The small molecule below binds the protein below.
Small molecule (SMILES): OC[C@@H]1O[C@@H](O)[C@@H](O)[C@H]1O

Binding-site contacts:
Ligand atom C2 contacts residue ARG19 of chain 1.A at 4.3 Å.
Ligand atom C1 contacts residue VAL45 of chain 1.A at 4.0 Å (hydrophobic).
Ligand atom O1 contacts residue ARG19 of chain 1.A at 3.8 Å.
Ligand atom C2 contacts residue ASP47 of chain 1.A at 3.5 Å.
Ligand atom O1 contacts residue TYR22 of chain 1.A at 4.2 Å.
Ligand atom O1 contacts residue ARG27 of chain 1.A at 4.3 Å.
Ligand atom C2 contacts residue ASN46 of chain 1.A at 3.6 Å.
Ligand atom O5 contacts residue GLU42 of chain 1.A at 3.7 Å.
Ligand atom C4 contacts residue VAL45 of chain 1.A at 3.6 Å (hydrophobic).
Ligand atom O5 contacts residue VAL45 of chain 1.A at 3.5 Å.
Ligand atom O4 contacts residue ARG27 of chain 1.A at 4.2 Å.
Ligand atom C5 contacts residue GLU42 of chain 1.A at 3.7 Å.
Ligand atom O2 contacts residue ARG19 of chain 1.A at 3.1 Å (salt-bridge).
Ligand atom O4 contacts residue VAL45 of chain 1.A at 3.9 Å.
Ligand atom C3 contacts residue VAL45 of chain 1.A at 3.3 Å (hydrophobic).
Ligand atom O2 contacts residue ASP23 of chain 1.A at 4.0 Å.
Ligand atom C5 contacts residue VAL45 of chain 1.A at 3.0 Å (hydrophobic).
Ligand atom C1 contacts residue ASN46 of chain 1.A at 4.3 Å.
Ligand atom C3 contacts residue ASN46 of chain 1.A at 3.9 Å.
Ligand atom C2 contacts residue VAL45 of chain 1.A at 3.8 Å (hydrophobic).
Ligand atom C1 contacts residue ASP47 of chain 1.A at 4.5 Å.
Ligand atom O2 contacts residue ASN46 of chain 1.A at 4.3 Å.
Ligand atom O1 contacts residue ASP47 of chain 1.A at 4.3 Å.
Ligand atom C1 contacts residue ASP23 of chain 1.A at 4.1 Å.
Ligand atom O1 contacts residue ASP23 of chain 1.A at 2.7 Å (salt-bridge).
Ligand atom O2 contacts residue ASP47 of chain 1.A at 2.6 Å (salt-bridge).

Sequence of chain 1.A:
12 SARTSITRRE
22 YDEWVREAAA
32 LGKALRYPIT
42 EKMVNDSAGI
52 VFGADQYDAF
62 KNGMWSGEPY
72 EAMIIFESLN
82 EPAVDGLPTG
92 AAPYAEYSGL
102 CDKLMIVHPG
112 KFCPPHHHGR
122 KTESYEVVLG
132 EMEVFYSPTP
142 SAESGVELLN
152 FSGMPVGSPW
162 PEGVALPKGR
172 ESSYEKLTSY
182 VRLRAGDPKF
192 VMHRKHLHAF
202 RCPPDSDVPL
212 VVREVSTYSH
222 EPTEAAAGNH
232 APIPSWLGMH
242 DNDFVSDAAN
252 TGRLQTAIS